Binding-site contacts:
Ligand atom O1G contacts residue ASP379 of chain 1.A at 3.0 Å (salt-bridge).
Ligand atom N3 contacts residue PHE515 of chain 1.A at 3.5 Å.
Ligand atom O2B contacts residue ARG587 of chain 1.A at 3.1 Å (salt-bridge).
Ligand atom O2A contacts residue ARG517 of chain 1.A at 2.7 Å (salt-bridge).
Ligand atom O1G contacts residue GLY653 of chain 1.A at 3.1 Å (h-bond).
Ligand atom O3' contacts residue ARG705 of chain 1.A at 2.5 Å (salt-bridge).
Ligand atom PB contacts residue ARG587 of chain 1.A at 3.5 Å.
Ligand atom O3G contacts residue MG1 of chain 1.C at 2.4 Å.
Ligand atom C2 contacts residue LYS542 of chain 1.A at 3.0 Å.
Ligand atom O4' contacts residue PHE515 of chain 1.A at 3.1 Å.
Ligand atom N1 contacts residue LYS542 of chain 1.A at 3.6 Å.
Ligand atom PG contacts residue ASP379 of chain 1.A at 3.1 Å.
Ligand atom C5' contacts residue GLY653 of chain 1.A at 3.3 Å.
Ligand atom N6 contacts residue GLU470 of chain 1.A at 2.9 Å (salt-bridge).
Ligand atom O1B contacts residue ARG587 of chain 1.A at 2.9 Å (salt-bridge).
Ligand atom O5' contacts residue PHE515 of chain 1.A at 3.7 Å.
Ligand atom O2G contacts residue LYS380 of chain 1.A at 3.3 Å (salt-bridge).
Ligand atom C8 contacts residue PHE515 of chain 1.A at 3.3 Å (hydrophobic).
Ligand atom O1G contacts residue ASN733 of chain 1.A at 2.9 Å (h-bond).
Ligand atom N9 contacts residue PHE515 of chain 1.A at 3.2 Å.
Ligand atom O3A contacts residue GLY653 of chain 1.A at 3.6 Å.
Ligand atom O3G contacts residue ASN733 of chain 1.A at 3.4 Å (h-bond).
Ligand atom O3G contacts residue THR381 of chain 1.A at 3.3 Å.
Ligand atom O1G contacts residue LYS711 of chain 1.A at 3.3 Å (salt-bridge).
Ligand atom O3' contacts residue ASP654 of chain 1.A at 3.5 Å (salt-bridge).
Ligand atom PG contacts residue THR381 of chain 1.A at 3.5 Å.
Ligand atom O2' contacts residue ALA544 of chain 1.A at 3.5 Å.
Ligand atom C5 contacts residue PHE515 of chain 1.A at 3.7 Å (hydrophobic).
Ligand atom O2G contacts residue ASP379 of chain 1.A at 2.7 Å (salt-bridge).
Ligand atom O2' contacts residue LEU589 of chain 1.A at 3.1 Å.
Ligand atom C3B contacts residue THR381 of chain 1.A at 3.1 Å.
Ligand atom O2G contacts residue THR381 of chain 1.A at 2.6 Å (h-bond).
Ligand atom C3' contacts residue ARG705 of chain 1.A at 3.6 Å.
Ligand atom C1' contacts residue PHE515 of chain 1.A at 3.7 Å (hydrophobic).
Ligand atom N7 contacts residue PHE515 of chain 1.A at 3.5 Å.
Ligand atom N3 contacts residue LYS542 of chain 1.A at 3.6 Å.
Ligand atom C4 contacts residue PHE515 of chain 1.A at 3.3 Å (hydrophobic).
Ligand atom C3B contacts residue ARG587 of chain 1.A at 3.3 Å.
Ligand atom O3G contacts residue ASP379 of chain 1.A at 3.1 Å (salt-bridge).
Ligand atom O2G contacts residue THR652 of chain 1.A at 3.5 Å (h-bond).

This protein binds this small molecule.
Small molecule (SMILES): Nc1ncnc2c1ncn2[C@@H]1O[C@H](CO[P](=O)(O)O[P](=O)(O)CP(=O)(O)O)[C@@H](O)[C@H]1O

Sequence of chain 1.A:
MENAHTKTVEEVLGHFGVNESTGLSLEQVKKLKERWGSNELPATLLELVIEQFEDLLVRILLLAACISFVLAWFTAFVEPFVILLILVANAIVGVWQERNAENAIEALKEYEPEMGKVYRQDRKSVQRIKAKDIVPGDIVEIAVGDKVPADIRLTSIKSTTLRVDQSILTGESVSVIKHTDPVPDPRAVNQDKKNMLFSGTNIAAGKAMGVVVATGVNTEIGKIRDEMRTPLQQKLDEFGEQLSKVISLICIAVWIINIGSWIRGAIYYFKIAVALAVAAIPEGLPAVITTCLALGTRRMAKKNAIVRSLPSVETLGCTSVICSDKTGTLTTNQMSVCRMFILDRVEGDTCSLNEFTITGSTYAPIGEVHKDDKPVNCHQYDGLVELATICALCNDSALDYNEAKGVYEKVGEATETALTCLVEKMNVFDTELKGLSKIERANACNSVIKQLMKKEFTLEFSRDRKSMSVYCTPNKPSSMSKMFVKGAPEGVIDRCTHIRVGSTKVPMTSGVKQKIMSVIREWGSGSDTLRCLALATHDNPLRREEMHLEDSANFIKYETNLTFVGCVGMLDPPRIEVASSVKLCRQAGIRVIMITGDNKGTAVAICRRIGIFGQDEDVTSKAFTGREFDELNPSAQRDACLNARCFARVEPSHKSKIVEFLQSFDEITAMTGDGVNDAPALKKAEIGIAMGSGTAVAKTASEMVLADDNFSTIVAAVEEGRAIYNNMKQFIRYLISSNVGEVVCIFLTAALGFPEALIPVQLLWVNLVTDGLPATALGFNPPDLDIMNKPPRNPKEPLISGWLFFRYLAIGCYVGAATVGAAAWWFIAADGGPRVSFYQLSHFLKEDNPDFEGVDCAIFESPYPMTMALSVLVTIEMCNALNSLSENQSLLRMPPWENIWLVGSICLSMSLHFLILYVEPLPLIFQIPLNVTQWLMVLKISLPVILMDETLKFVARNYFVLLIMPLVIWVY